Binding-site contacts:
Ligand atom C8 contacts residue HIS107 of chain 1.A at 4.4 Å.
Ligand atom C9 contacts residue RTC1 of chain 1.D at 3.2 Å.
Ligand atom N10 contacts residue RTC1 of chain 1.D at 2.1 Å.
Ligand atom C4A contacts residue HIS107 of chain 1.A at 4.3 Å.
Ligand atom C10 contacts residue HIS107 of chain 1.A at 3.2 Å.
Ligand atom C1A contacts residue HIS107 of chain 1.A at 3.3 Å.
Ligand atom C2 contacts residue RTC1 of chain 1.D at 3.1 Å.
Ligand atom C6A contacts residue HIS107 of chain 1.A at 4.1 Å.
Ligand atom N1 contacts residue HIS107 of chain 1.A at 2.9 Å (h-bond).
Ligand atom C9 contacts residue HIS107 of chain 1.A at 3.6 Å.
Ligand atom C4A contacts residue RTC1 of chain 1.D at 4.4 Å.
Ligand atom C3 contacts residue RTC1 of chain 1.D at 4.5 Å.
Ligand atom N1 contacts residue RTC1 of chain 1.D at 2.2 Å.
Ligand atom C2 contacts residue HIS107 of chain 1.A at 3.6 Å.
Ligand atom C1A contacts residue RTC1 of chain 1.D at 3.0 Å.
Ligand atom C10 contacts residue RTC1 of chain 1.D at 3.0 Å.
Ligand atom C6A contacts residue RTC1 of chain 1.D at 4.4 Å.
Ligand atom N10 contacts residue HIS107 of chain 1.A at 3.0 Å.
Ligand atom C8 contacts residue RTC1 of chain 1.D at 4.5 Å.

Sequence of chain 1.A:
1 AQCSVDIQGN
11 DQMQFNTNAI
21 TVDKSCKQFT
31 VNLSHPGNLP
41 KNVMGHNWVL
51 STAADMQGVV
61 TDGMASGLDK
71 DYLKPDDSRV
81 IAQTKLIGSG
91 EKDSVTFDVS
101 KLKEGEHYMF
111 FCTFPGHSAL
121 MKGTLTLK

A small-molecule ligand and the protein it binds are described below.
Small molecule (SMILES): Cc1ccnc2c1ccc1c(C)ccnc12